Sequence of chain 3.B:
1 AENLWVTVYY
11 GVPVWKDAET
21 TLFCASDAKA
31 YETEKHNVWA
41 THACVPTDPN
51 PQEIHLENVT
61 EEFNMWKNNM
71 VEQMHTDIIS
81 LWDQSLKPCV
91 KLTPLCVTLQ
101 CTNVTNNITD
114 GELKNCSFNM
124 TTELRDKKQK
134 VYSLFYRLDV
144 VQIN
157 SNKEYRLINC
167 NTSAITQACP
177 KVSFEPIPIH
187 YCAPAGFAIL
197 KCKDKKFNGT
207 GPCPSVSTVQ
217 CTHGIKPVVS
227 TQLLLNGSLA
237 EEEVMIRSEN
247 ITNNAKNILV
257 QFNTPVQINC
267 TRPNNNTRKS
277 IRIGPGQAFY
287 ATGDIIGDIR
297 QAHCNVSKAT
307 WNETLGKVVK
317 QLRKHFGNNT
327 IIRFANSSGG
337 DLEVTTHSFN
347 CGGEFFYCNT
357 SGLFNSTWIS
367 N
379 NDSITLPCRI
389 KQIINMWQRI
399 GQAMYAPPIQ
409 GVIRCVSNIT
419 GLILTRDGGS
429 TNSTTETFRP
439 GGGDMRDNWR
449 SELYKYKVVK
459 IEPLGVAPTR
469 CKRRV

This small molecule binds to this protein.
Small molecule (SMILES): CC(=O)N[C@H]1[C@H](O[C@H]2[C@H](O)[C@@H](NC(C)=O)CO[C@@H]2CO)O[C@H](CO)[C@@H](O[C@@H]2O[C@H](CO)[C@@H](O)[C@H](O)[C@@H]2O)[C@@H]1O

Binding-site contacts:
Ligand atom C2 contacts residue ASN416 of chain 3.B at 2.4 Å.
Ligand atom C7 contacts residue ASN416 of chain 3.B at 3.4 Å.
Ligand atom O7 contacts residue ASN416 of chain 3.B at 4.3 Å.
Ligand atom N2 contacts residue ASN416 of chain 3.B at 2.9 Å (h-bond).
Ligand atom C4 contacts residue ASN416 of chain 3.B at 4.2 Å.
Ligand atom O7 contacts residue NAG1 of chain 3.O at 3.4 Å (h-bond).
Ligand atom C5 contacts residue ASN416 of chain 3.B at 3.6 Å.
Ligand atom C8 contacts residue ASN416 of chain 3.B at 3.4 Å.
Ligand atom C3 contacts residue ASN416 of chain 3.B at 3.8 Å.
Ligand atom O7 contacts residue ASN232 of chain 3.B at 2.8 Å (h-bond).
Ligand atom N2 contacts residue ASN232 of chain 3.B at 4.4 Å.
Ligand atom C7 contacts residue ASN232 of chain 3.B at 3.4 Å.
Ligand atom C8 contacts residue ASN232 of chain 3.B at 3.9 Å.
Ligand atom O6 contacts residue PRO261 of chain 3.B at 3.7 Å.
Ligand atom C1 contacts residue ASN416 of chain 3.B at 1.4 Å.
Ligand atom O5 contacts residue PRO261 of chain 3.B at 4.1 Å.
Ligand atom O5 contacts residue ASN416 of chain 3.B at 2.3 Å (h-bond).